Binding-site contacts:
Ligand atom CA2 contacts residue SER226 of chain 1.B at 3.6 Å.
Ligand atom CZ contacts residue GLU94 of chain 1.B at 3.6 Å.
Ligand atom N2 contacts residue SER205 of chain 1.B at 2.9 Å (h-bond).
Ligand atom NH2 contacts residue ASP199 of chain 1.B at 2.8 Å (salt-bridge).
Ligand atom CG2 contacts residue TRP227 of chain 1.B at 3.6 Å (hydrophobic).
Ligand atom NH1 contacts residue ALA200 of chain 1.B at 3.2 Å (h-bond).
Ligand atom CB2 contacts residue SER205 of chain 1.B at 2.4 Å.
Ligand atom CZ contacts residue LEU96 of chain 1.B at 3.6 Å (hydrophobic).
Ligand atom CB1 contacts residue HIS43 of chain 1.B at 3.6 Å.
Ligand atom NH2 contacts residue ALA200 of chain 1.B at 3.2 Å (h-bond).
Ligand atom C3 contacts residue HIS43 of chain 1.B at 1.5 Å.
Ligand atom O1 contacts residue GLU202 of chain 1.B at 3.7 Å.
Ligand atom O2 contacts residue HIS43 of chain 1.B at 3.7 Å.
Ligand atom NH2 contacts residue GLY230 of chain 1.B at 3.4 Å (h-bond).
Ligand atom NH1 contacts residue ASP199 of chain 1.B at 2.9 Å (salt-bridge).
Ligand atom NE contacts residue GLY228 of chain 1.B at 3.6 Å.
Ligand atom C3 contacts residue SER205 of chain 1.B at 2.4 Å.
Ligand atom CD2 contacts residue ILE179 of chain 1.B at 3.6 Å (hydrophobic).
Ligand atom C contacts residue GLY228 of chain 1.B at 3.7 Å.
Ligand atom N2 contacts residue SER226 of chain 1.B at 2.9 Å (h-bond).
Ligand atom O1 contacts residue TRP50 of chain 1.B at 3.5 Å.
Ligand atom NE contacts residue TRP227 of chain 1.B at 3.7 Å.
Ligand atom O2 contacts residue SER205 of chain 1.B at 2.4 Å (h-bond).
Ligand atom C2 contacts residue SER205 of chain 1.B at 1.5 Å.
Ligand atom CZ1 contacts residue ASP199 of chain 1.B at 3.5 Å.
Ligand atom O contacts residue GLY228 of chain 1.B at 3.0 Å (h-bond).
Ligand atom O contacts residue TRP227 of chain 1.B at 3.2 Å.
Ligand atom N contacts residue GLY228 of chain 1.B at 2.8 Å (h-bond).
Ligand atom NH1 contacts residue GLY238 of chain 1.B at 3.5 Å.
Ligand atom NH2 contacts residue GLY228 of chain 1.B at 3.7 Å.
Ligand atom N2 contacts residue HIS43 of chain 1.B at 3.1 Å (h-bond).
Ligand atom C2 contacts residue HIS43 of chain 1.B at 2.7 Å.
Ligand atom CZ1 contacts residue ALA200 of chain 1.B at 3.1 Å (hydrophobic).
Ligand atom CA2 contacts residue SER205 of chain 1.B at 2.1 Å.
Ligand atom CA2 contacts residue HIS43 of chain 1.B at 3.4 Å.
Ligand atom CB contacts residue GLY228 of chain 1.B at 3.5 Å.
Ligand atom CB2 contacts residue SER226 of chain 1.B at 3.6 Å.
Ligand atom CD2 contacts residue TRP227 of chain 1.B at 3.4 Å (hydrophobic).
Ligand atom CA contacts residue GLY228 of chain 1.B at 3.5 Å.
Ligand atom O2 contacts residue ALA203 of chain 1.B at 3.2 Å (h-bond).

Sequence of chain 1.B:
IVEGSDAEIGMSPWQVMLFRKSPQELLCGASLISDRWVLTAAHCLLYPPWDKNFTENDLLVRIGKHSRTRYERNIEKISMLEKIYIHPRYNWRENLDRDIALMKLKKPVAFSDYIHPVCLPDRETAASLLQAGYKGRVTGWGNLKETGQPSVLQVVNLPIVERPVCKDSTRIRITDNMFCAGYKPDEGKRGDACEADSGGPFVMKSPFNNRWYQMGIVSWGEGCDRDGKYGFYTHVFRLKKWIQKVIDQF

The small molecule below binds the protein below.
Small molecule (SMILES): NC(=[NH2+])NCCC[C@H](NC(=O)[C@@H]1CCCN1C(=O)[C@H](N)Cc1ccccc1)[C@H](O)CCl